Binding-site contacts:
Ligand atom CE1 contacts residue VAL114 of chain 1.A at 3.7 Å (hydrophobic).
Ligand atom CB contacts residue HEM1 of chain 1.B at 4.3 Å.
Ligand atom O contacts residue HEM1 of chain 1.B at 3.1 Å (h-bond).
Ligand atom CE1 contacts residue ILE267 of chain 1.A at 4.5 Å (hydrophobic).
Ligand atom OXT contacts residue THR274 of chain 1.A at 3.0 Å (h-bond).
Ligand atom C contacts residue ALA270 of chain 1.A at 3.7 Å (hydrophobic).
Ligand atom N contacts residue TRP202 of chain 1.A at 4.4 Å.
Ligand atom ND1 contacts residue ALA270 of chain 1.A at 3.8 Å.
Ligand atom OXT contacts residue ALA270 of chain 1.A at 2.8 Å.
Ligand atom CB contacts residue TRP320 of chain 1.A at 3.2 Å (hydrophobic).
Ligand atom CE1 contacts residue HEM1 of chain 1.B at 3.5 Å.
Ligand atom CB contacts residue ALA270 of chain 1.A at 4.4 Å (hydrophobic).
Ligand atom CG contacts residue ALA270 of chain 1.A at 3.6 Å (hydrophobic).
Ligand atom CG contacts residue TRP320 of chain 1.A at 4.2 Å (hydrophobic).
Ligand atom O contacts residue PHE420 of chain 1.A at 4.2 Å.
Ligand atom CA contacts residue TRP320 of chain 1.A at 3.6 Å (hydrophobic).
Ligand atom N contacts residue TRP320 of chain 1.A at 4.1 Å.
Ligand atom C contacts residue PHE420 of chain 1.A at 3.8 Å (hydrophobic).
Ligand atom O contacts residue THR274 of chain 1.A at 3.0 Å (h-bond).
Ligand atom N contacts residue PHE420 of chain 1.A at 3.5 Å.
Ligand atom O contacts residue ALA270 of chain 1.A at 4.3 Å.
Ligand atom O contacts residue VAL317 of chain 1.A at 4.3 Å.
Ligand atom CD2 contacts residue VAL114 of chain 1.A at 3.9 Å (hydrophobic).
Ligand atom CA contacts residue PHE420 of chain 1.A at 3.4 Å (hydrophobic).
Ligand atom OXT contacts residue VAL269 of chain 1.A at 4.4 Å.
Ligand atom N contacts residue ALA270 of chain 1.A at 3.6 Å.
Ligand atom CA contacts residue ALA270 of chain 1.A at 4.0 Å (hydrophobic).
Ligand atom OXT contacts residue PHE420 of chain 1.A at 4.2 Å.
Ligand atom CA contacts residue THR274 of chain 1.A at 4.4 Å.
Ligand atom CD2 contacts residue LEU88 of chain 1.A at 4.3 Å (hydrophobic).
Ligand atom NE2 contacts residue VAL114 of chain 1.A at 3.7 Å.
Ligand atom ND1 contacts residue VAL114 of chain 1.A at 3.9 Å.
Ligand atom CE1 contacts residue ALA270 of chain 1.A at 3.7 Å (hydrophobic).
Ligand atom CG contacts residue VAL114 of chain 1.A at 4.2 Å (hydrophobic).
Ligand atom NE2 contacts residue ALA270 of chain 1.A at 3.3 Å.
Ligand atom ND1 contacts residue HEM1 of chain 1.B at 3.2 Å.
Ligand atom C contacts residue HEM1 of chain 1.B at 4.3 Å.
Ligand atom CD2 contacts residue ALA270 of chain 1.A at 3.2 Å (hydrophobic).
Ligand atom C contacts residue THR274 of chain 1.A at 3.4 Å.

Sequence of chain 1.A:
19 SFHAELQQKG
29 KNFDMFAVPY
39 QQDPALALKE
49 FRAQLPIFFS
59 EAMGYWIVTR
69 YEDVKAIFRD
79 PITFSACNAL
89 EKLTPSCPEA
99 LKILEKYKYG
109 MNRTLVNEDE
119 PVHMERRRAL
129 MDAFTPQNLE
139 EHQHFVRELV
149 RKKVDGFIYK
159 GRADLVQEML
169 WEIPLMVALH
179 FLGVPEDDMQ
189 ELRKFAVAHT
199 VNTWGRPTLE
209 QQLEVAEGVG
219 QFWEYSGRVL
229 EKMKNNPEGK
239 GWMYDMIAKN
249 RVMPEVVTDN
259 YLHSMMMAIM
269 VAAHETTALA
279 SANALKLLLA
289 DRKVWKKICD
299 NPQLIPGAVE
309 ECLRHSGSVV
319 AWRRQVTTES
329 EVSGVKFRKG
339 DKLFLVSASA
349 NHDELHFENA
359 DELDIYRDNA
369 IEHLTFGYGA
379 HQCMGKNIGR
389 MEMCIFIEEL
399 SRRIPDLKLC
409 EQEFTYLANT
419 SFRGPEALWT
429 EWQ

This small molecule binds to this protein.
Small molecule (SMILES): N[C@@H](Cc1c[nH]c[nH+]1)C(=O)O